A protein and the small-molecule ligand that binds it are described below.
Small molecule (SMILES): CC(=O)N[C@H]1[C@H](O[C@H]2[C@H](O)[C@@H](NC(C)=O)CO[C@@H]2CO)O[C@H](CO)[C@@H](O)[C@@H]1O

Binding-site contacts:
Ligand atom N2 contacts residue LEU922 of chain 1.B at 4.2 Å.
Ligand atom C2 contacts residue ASN717 of chain 1.B at 2.5 Å.
Ligand atom O7 contacts residue LEU922 of chain 1.B at 4.5 Å.
Ligand atom O5 contacts residue ASN717 of chain 1.B at 2.4 Å (h-bond).
Ligand atom C1 contacts residue GLN1071 of chain 1.B at 4.5 Å.
Ligand atom C4 contacts residue ASN717 of chain 1.B at 4.2 Å.
Ligand atom O6 contacts residue GLN926 of chain 1.B at 3.2 Å (h-bond).
Ligand atom O4 contacts residue LEU922 of chain 1.B at 4.2 Å.
Ligand atom C7 contacts residue LEU922 of chain 1.B at 4.3 Å (hydrophobic).
Ligand atom C5 contacts residue ASN717 of chain 1.B at 3.7 Å.
Ligand atom O6 contacts residue THR719 of chain 1.B at 3.9 Å.
Ligand atom C3 contacts residue ASN717 of chain 1.B at 3.8 Å.
Ligand atom C1 contacts residue ASN717 of chain 1.B at 1.4 Å.
Ligand atom C8 contacts residue LEU922 of chain 1.B at 3.9 Å (hydrophobic).
Ligand atom C5 contacts residue LEU922 of chain 1.B at 4.0 Å (hydrophobic).
Ligand atom C7 contacts residue ASN717 of chain 1.B at 3.5 Å.
Ligand atom C6 contacts residue GLN926 of chain 1.B at 3.7 Å.
Ligand atom N2 contacts residue ASN717 of chain 1.B at 2.9 Å (h-bond).
Ligand atom O7 contacts residue ASN717 of chain 1.B at 3.8 Å.
Ligand atom C6 contacts residue LEU922 of chain 1.B at 4.0 Å (hydrophobic).

Sequence of chain 1.B:
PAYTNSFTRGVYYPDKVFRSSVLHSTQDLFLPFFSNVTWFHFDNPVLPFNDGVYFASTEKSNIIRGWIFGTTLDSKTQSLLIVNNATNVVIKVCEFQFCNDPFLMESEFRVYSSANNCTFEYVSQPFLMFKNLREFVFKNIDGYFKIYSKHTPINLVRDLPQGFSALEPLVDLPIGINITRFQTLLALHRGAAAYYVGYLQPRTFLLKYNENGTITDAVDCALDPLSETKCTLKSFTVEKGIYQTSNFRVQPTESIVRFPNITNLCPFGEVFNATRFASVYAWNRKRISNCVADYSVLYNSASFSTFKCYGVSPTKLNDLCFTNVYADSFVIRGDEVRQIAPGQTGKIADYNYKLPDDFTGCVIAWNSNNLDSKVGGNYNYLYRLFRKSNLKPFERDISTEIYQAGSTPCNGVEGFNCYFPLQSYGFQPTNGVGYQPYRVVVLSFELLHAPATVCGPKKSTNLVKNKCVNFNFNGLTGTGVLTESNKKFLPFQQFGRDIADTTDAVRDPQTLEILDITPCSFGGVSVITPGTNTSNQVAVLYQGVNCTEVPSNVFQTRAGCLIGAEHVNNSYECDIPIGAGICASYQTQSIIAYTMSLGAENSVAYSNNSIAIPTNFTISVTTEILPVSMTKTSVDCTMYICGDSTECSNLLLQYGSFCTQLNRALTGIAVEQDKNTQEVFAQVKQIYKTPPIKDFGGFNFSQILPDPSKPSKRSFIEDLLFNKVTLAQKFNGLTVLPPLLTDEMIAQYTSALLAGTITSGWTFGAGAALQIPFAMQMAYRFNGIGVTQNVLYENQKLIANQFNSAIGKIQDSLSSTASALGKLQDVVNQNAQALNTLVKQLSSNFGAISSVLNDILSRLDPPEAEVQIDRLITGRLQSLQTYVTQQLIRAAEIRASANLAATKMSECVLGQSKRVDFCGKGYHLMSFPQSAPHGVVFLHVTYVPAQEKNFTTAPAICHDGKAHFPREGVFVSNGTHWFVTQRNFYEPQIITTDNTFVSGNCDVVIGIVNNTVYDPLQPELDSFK